The small molecule below binds the protein below.
Small molecule (SMILES): Cc1oc2ccccc2c1C(=O)NCCS

Binding-site contacts:
Ligand atom C18 contacts residue GLN107 of chain 1.D at 4.0 Å.
Ligand atom SD contacts residue GLN107 of chain 1.D at 4.3 Å.
Ligand atom C21 contacts residue LEU112 of chain 1.D at 3.9 Å (hydrophobic).
Ligand atom SD contacts residue CYS105 of chain 1.D at 2.0 Å (h-bond).
Ligand atom C28 contacts residue VAL84 of chain 1.D at 4.1 Å (hydrophobic).
Ligand atom N17 contacts residue CYS105 of chain 1.D at 4.0 Å.
Ligand atom SD contacts residue LEU112 of chain 1.D at 4.1 Å.
Ligand atom C27 contacts residue ILE75 of chain 1.D at 4.3 Å (hydrophobic).
Ligand atom O23 contacts residue GLN107 of chain 1.D at 3.5 Å (h-bond).
Ligand atom SD contacts residue PHE106 of chain 1.D at 3.3 Å (h-bond).
Ligand atom C20 contacts residue ARG88 of chain 1.D at 4.3 Å.
Ligand atom C25 contacts residue VAL81 of chain 1.D at 4.3 Å (hydrophobic).
Ligand atom C26 contacts residue VAL81 of chain 1.D at 3.9 Å (hydrophobic).
Ligand atom C22 contacts residue GLN107 of chain 1.D at 3.8 Å.
Ligand atom C29 contacts residue GLN107 of chain 1.D at 3.7 Å.
Ligand atom C27 contacts residue VAL84 of chain 1.D at 4.2 Å (hydrophobic).
Ligand atom C21 contacts residue GLN107 of chain 1.D at 3.8 Å.
Ligand atom SD contacts residue LYS33 of chain 1.D at 4.3 Å.
Ligand atom C15 contacts residue CYS105 of chain 1.D at 3.1 Å (hydrophobic).
Ligand atom C18 contacts residue LEU112 of chain 1.D at 4.0 Å (hydrophobic).
Ligand atom C26 contacts residue ILE75 of chain 1.D at 4.4 Å (hydrophobic).
Ligand atom C28 contacts residue LEU112 of chain 1.D at 3.1 Å (hydrophobic).
Ligand atom O19 contacts residue LEU112 of chain 1.D at 3.9 Å.
Ligand atom C27 contacts residue LEU112 of chain 1.D at 3.8 Å (hydrophobic).
Ligand atom C16 contacts residue CYS105 of chain 1.D at 3.1 Å (hydrophobic).
Ligand atom C16 contacts residue ARG88 of chain 1.D at 3.7 Å.
Ligand atom C18 contacts residue ARG88 of chain 1.D at 3.3 Å.
Ligand atom C20 contacts residue LEU112 of chain 1.D at 4.1 Å (hydrophobic).
Ligand atom N17 contacts residue ARG88 of chain 1.D at 3.7 Å.
Ligand atom C20 contacts residue GLN107 of chain 1.D at 3.4 Å.
Ligand atom C24 contacts residue GLN107 of chain 1.D at 3.3 Å.
Ligand atom N17 contacts residue GLN107 of chain 1.D at 3.8 Å.
Ligand atom C15 contacts residue LYS33 of chain 1.D at 4.2 Å.
Ligand atom O19 contacts residue ARG88 of chain 1.D at 2.8 Å (salt-bridge).
Ligand atom N17 contacts residue LEU112 of chain 1.D at 4.0 Å.

Sequence of chain 1.D:
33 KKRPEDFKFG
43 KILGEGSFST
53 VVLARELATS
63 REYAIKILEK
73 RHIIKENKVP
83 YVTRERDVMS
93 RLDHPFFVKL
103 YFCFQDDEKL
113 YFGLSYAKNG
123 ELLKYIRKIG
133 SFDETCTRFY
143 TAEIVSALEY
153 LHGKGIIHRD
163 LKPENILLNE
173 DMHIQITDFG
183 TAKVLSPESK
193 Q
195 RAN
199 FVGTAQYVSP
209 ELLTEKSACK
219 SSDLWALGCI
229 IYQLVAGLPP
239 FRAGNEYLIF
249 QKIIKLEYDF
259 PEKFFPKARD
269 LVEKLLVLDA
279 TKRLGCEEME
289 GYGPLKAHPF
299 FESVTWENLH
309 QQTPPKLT